Sequence of chain 1.B:
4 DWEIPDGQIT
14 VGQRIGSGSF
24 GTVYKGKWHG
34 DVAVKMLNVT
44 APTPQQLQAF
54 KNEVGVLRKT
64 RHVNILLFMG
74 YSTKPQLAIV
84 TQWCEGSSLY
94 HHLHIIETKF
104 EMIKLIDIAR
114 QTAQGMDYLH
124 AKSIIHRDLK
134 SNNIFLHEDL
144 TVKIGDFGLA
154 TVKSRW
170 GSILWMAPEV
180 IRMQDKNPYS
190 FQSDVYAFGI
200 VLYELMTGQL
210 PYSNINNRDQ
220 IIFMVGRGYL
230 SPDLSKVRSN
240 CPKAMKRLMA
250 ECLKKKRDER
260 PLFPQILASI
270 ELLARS

This small molecule binds to this protein.
Small molecule (SMILES): CC(C)(N)c1cc(NC(=O)[C@H]2CCc3ccc(Oc4ccnc5c4CCC(=O)N5)cc3C2)cc(C(F)(F)F)c1

Binding-site contacts:
Ligand atom C19 contacts residue GLU56 of chain 1.B at 3.7 Å.
Ligand atom C8 contacts residue TRP86 of chain 1.B at 3.4 Å (hydrophobic).
Ligand atom C1 contacts residue CYS87 of chain 1.B at 3.6 Å (hydrophobic).
Ligand atom N7 contacts residue PHE138 of chain 1.B at 3.7 Å.
Ligand atom C1 contacts residue GLN85 of chain 1.B at 3.0 Å.
Ligand atom O11 contacts residue VAL26 of chain 1.B at 3.5 Å.
Ligand atom C9 contacts residue ALA153 of chain 1.B at 3.7 Å (hydrophobic).
Ligand atom C22 contacts residue ASP149 of chain 1.B at 3.5 Å.
Ligand atom C8 contacts residue CYS87 of chain 1.B at 3.5 Å (hydrophobic).
Ligand atom C1 contacts residue LEU69 of chain 1.B at 3.7 Å (hydrophobic).
Ligand atom O31 contacts residue CYS87 of chain 1.B at 3.3 Å (h-bond).
Ligand atom N7 contacts residue CYS87 of chain 1.B at 2.8 Å (h-bond).
Ligand atom N24 contacts residue ASP149 of chain 1.B at 3.7 Å.
Ligand atom N2 contacts residue GLN85 of chain 1.B at 3.7 Å.
Ligand atom N33 contacts residue ASP149 of chain 1.B at 3.5 Å (salt-bridge).
Ligand atom C5 contacts residue ALA36 of chain 1.B at 3.6 Å (hydrophobic).
Ligand atom C3 contacts residue CYS87 of chain 1.B at 3.6 Å (hydrophobic).
Ligand atom C14 contacts residue LYS38 of chain 1.B at 3.5 Å.
Ligand atom O31 contacts residue PHE138 of chain 1.B at 3.6 Å.
Ligand atom C20 contacts residue GLU56 of chain 1.B at 3.5 Å.
Ligand atom C25 contacts residue ASP149 of chain 1.B at 3.6 Å.
Ligand atom C21 contacts residue LEU69 of chain 1.B at 3.7 Å (hydrophobic).
Ligand atom N2 contacts residue TRP86 of chain 1.B at 3.7 Å.
Ligand atom N2 contacts residue CYS87 of chain 1.B at 2.8 Å (h-bond).
Ligand atom C30 contacts residue ASP149 of chain 1.B at 3.7 Å.
Ligand atom C3 contacts residue TRP86 of chain 1.B at 3.7 Å (hydrophobic).
Ligand atom O23 contacts residue LEU69 of chain 1.B at 3.7 Å.
Ligand atom C20 contacts residue ASP149 of chain 1.B at 3.6 Å.
Ligand atom C30 contacts residue GLU56 of chain 1.B at 3.7 Å.
Ligand atom C17 contacts residue PHE150 of chain 1.B at 3.7 Å (hydrophobic).
Ligand atom C8 contacts residue PHE138 of chain 1.B at 3.6 Å (hydrophobic).
Ligand atom N7 contacts residue TRP86 of chain 1.B at 3.5 Å.
Ligand atom O23 contacts residue GLY148 of chain 1.B at 3.4 Å.
Ligand atom C6 contacts residue ALA36 of chain 1.B at 3.4 Å (hydrophobic).
Ligand atom O23 contacts residue ASP149 of chain 1.B at 3.0 Å (salt-bridge).
Ligand atom N24 contacts residue GLU56 of chain 1.B at 3.0 Å (salt-bridge).
Ligand atom F36 contacts residue VAL59 of chain 1.B at 3.7 Å.
Ligand atom O31 contacts residue TRP86 of chain 1.B at 3.4 Å.
Ligand atom C21 contacts residue ASP149 of chain 1.B at 3.4 Å.
Ligand atom F37 contacts residue HIS129 of chain 1.B at 3.1 Å.